Binding-site contacts:
Ligand atom O5P contacts residue THR445 of chain 1.A at 3.5 Å (h-bond).
Ligand atom C3 contacts residue GLY531 of chain 1.A at 3.5 Å.
Ligand atom O4 contacts residue GLY533 of chain 1.A at 3.6 Å (h-bond).
Ligand atom O3P contacts residue ARG502 of chain 1.A at 2.6 Å (salt-bridge).
Ligand atom O6 contacts residue THR445 of chain 1.A at 3.8 Å.
Ligand atom C6 contacts residue LEU444 of chain 1.A at 3.6 Å (hydrophobic).
Ligand atom O6P contacts residue THR445 of chain 1.A at 2.7 Å (h-bond).
Ligand atom O2 contacts residue LEU444 of chain 1.A at 3.5 Å.
Ligand atom O6P contacts residue ARG449 of chain 1.A at 3.7 Å.
Ligand atom C3 contacts residue ARG529 of chain 1.A at 3.3 Å.
Ligand atom P2 contacts residue THR445 of chain 1.A at 3.5 Å.
Ligand atom O4P contacts residue SER450 of chain 1.A at 3.7 Å.
Ligand atom O5P contacts residue SER532 of chain 1.A at 3.1 Å (h-bond).
Ligand atom O4P contacts residue SER532 of chain 1.A at 2.9 Å (h-bond).
Ligand atom O3P contacts residue TRP495 of chain 1.A at 2.9 Å (h-bond).
Ligand atom O3 contacts residue ARG529 of chain 1.A at 2.9 Å (salt-bridge).
Ligand atom O4 contacts residue TYR534 of chain 1.A at 2.7 Å (h-bond).
Ligand atom O5P contacts residue THR447 of chain 1.A at 2.5 Å (h-bond).
Ligand atom O2P contacts residue ARG502 of chain 1.A at 2.9 Å (salt-bridge).
Ligand atom P2 contacts residue THR447 of chain 1.A at 3.8 Å.
Ligand atom O2 contacts residue GLY527 of chain 1.A at 3.7 Å.
Ligand atom O6P contacts residue SER450 of chain 1.A at 2.4 Å (h-bond).
Ligand atom P2 contacts residue SER532 of chain 1.A at 3.5 Å.
Ligand atom O6 contacts residue THR446 of chain 1.A at 3.2 Å (h-bond).
Ligand atom C4 contacts residue THR535 of chain 1.A at 3.7 Å.
Ligand atom P2 contacts residue SER450 of chain 1.A at 3.5 Å.
Ligand atom O1P contacts residue PRO530 of chain 1.A at 3.5 Å.
Ligand atom O5P contacts residue THR446 of chain 1.A at 3.4 Å (h-bond).
Ligand atom O6 contacts residue SER532 of chain 1.A at 3.7 Å.
Ligand atom O4 contacts residue GLY531 of chain 1.A at 2.7 Å (h-bond).
Ligand atom O1 contacts residue GLY531 of chain 1.A at 3.7 Å.
Ligand atom O2P contacts residue THR446 of chain 1.A at 3.6 Å.
Ligand atom P1 contacts residue ARG502 of chain 1.A at 3.7 Å.
Ligand atom C6 contacts residue THR535 of chain 1.A at 3.5 Å.
Ligand atom O4P contacts residue GLY533 of chain 1.A at 3.0 Å (h-bond).
Ligand atom O1P contacts residue GLY531 of chain 1.A at 2.8 Å (h-bond).
Ligand atom C5 contacts residue GLY531 of chain 1.A at 3.4 Å.
Ligand atom O4 contacts residue THR535 of chain 1.A at 3.3 Å (h-bond).
Ligand atom O3 contacts residue GLY527 of chain 1.A at 3.0 Å.
Ligand atom C4 contacts residue GLY531 of chain 1.A at 3.3 Å.

Sequence of chain 1.A:
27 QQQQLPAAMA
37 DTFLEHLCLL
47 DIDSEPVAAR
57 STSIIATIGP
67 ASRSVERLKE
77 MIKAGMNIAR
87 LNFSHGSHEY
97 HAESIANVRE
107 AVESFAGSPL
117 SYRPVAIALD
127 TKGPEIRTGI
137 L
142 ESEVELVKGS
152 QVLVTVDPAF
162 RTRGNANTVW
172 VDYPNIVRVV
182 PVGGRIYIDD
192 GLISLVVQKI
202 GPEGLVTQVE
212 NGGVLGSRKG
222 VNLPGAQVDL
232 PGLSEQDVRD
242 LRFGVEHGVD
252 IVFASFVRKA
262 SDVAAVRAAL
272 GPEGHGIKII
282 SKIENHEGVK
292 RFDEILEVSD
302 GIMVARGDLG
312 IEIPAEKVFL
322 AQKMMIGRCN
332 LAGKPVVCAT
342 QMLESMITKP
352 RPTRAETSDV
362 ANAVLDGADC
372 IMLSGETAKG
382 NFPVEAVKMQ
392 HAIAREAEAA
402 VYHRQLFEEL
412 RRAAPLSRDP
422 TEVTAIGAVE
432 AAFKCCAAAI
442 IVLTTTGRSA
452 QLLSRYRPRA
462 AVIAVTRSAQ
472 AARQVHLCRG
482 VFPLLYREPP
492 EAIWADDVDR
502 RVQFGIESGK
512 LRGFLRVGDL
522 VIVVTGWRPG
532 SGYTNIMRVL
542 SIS

A protein and the small-molecule ligand that binds it are described below.
Small molecule (SMILES): O=P(O)(O)OC[C@H]1O[C@](O)(COP(=O)(O)O)[C@@H](O)[C@@H]1O